The small molecule below binds the protein below.
Small molecule (SMILES): CC[C@H]1COC(c2ccc(OCCCCCCCc3cc(C)no3)cc2)=N1

Sequence of chain 1.C:
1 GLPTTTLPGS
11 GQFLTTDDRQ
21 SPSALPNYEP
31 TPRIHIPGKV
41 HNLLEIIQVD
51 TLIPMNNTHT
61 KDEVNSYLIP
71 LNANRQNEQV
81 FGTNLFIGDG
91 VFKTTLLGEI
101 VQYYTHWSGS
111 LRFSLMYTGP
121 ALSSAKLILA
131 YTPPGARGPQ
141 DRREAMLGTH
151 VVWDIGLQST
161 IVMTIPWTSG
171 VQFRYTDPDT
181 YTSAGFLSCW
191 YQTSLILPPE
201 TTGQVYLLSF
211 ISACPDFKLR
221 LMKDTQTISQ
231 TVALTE

Binding-site contacts:
Ligand atom C4C contacts residue VAL188 of chain 1.A at 3.9 Å (hydrophobic).
Ligand atom C4A contacts residue ASN198 of chain 1.A at 4.0 Å.
Ligand atom O1 contacts residue PHE186 of chain 1.A at 3.7 Å.
Ligand atom C2C contacts residue VAL188 of chain 1.A at 3.4 Å (hydrophobic).
Ligand atom C4 contacts residue PHE186 of chain 1.A at 3.5 Å (hydrophobic).
Ligand atom N2 contacts residue PRO174 of chain 1.A at 3.9 Å.
Ligand atom C4A contacts residue ILE215 of chain 1.A at 3.9 Å (hydrophobic).
Ligand atom C3C contacts residue VAL188 of chain 1.A at 3.2 Å (hydrophobic).
Ligand atom C4 contacts residue MET224 of chain 1.A at 4.0 Å (hydrophobic).
Ligand atom C6B contacts residue TYR197 of chain 1.A at 3.5 Å (hydrophobic).
Ligand atom C5C contacts residue ILE104 of chain 1.A at 4.0 Å (hydrophobic).
Ligand atom O1 contacts residue TYR152 of chain 1.A at 4.0 Å.
Ligand atom C4A contacts residue ASN219 of chain 1.A at 3.9 Å.
Ligand atom C31 contacts residue SER175 of chain 1.A at 3.6 Å.
Ligand atom CM2 contacts residue LEU116 of chain 1.A at 3.6 Å (hydrophobic).
Ligand atom O1B contacts residue MET221 of chain 1.A at 3.7 Å.
Ligand atom C1B contacts residue MET221 of chain 1.A at 3.7 Å (hydrophobic).
Ligand atom N2 contacts residue PHE186 of chain 1.A at 3.9 Å.
Ligand atom C5C contacts residue TYR128 of chain 1.A at 3.6 Å (hydrophobic).
Ligand atom C3 contacts residue PRO174 of chain 1.A at 3.8 Å (hydrophobic).
Ligand atom C5A contacts residue CYS199 of chain 1.A at 3.9 Å (hydrophobic).
Ligand atom C31 contacts residue ALA150 of chain 1.A at 3.8 Å (hydrophobic).
Ligand atom O1 contacts residue VAL188 of chain 1.A at 3.8 Å.
Ligand atom C2C contacts residue TYR152 of chain 1.A at 4.0 Å (hydrophobic).
Ligand atom C1C contacts residue MET224 of chain 1.A at 3.4 Å (hydrophobic).
Ligand atom C31 contacts residue VAL176 of chain 1.A at 3.3 Å (hydrophobic).
Ligand atom C5B contacts residue TYR197 of chain 1.A at 3.7 Å (hydrophobic).
Ligand atom C6C contacts residue VAL191 of chain 1.A at 3.5 Å (hydrophobic).
Ligand atom C2B contacts residue MET221 of chain 1.A at 3.6 Å (hydrophobic).
Ligand atom O1 contacts residue ALA24 of chain 1.C at 3.6 Å.
Ligand atom N2 contacts residue ALA24 of chain 1.C at 3.3 Å.
Ligand atom C5B contacts residue LEU106 of chain 1.A at 4.0 Å (hydrophobic).
Ligand atom C5 contacts residue PHE186 of chain 1.A at 3.7 Å (hydrophobic).
Ligand atom C3 contacts residue PHE186 of chain 1.A at 3.8 Å (hydrophobic).
Ligand atom C31 contacts residue PRO174 of chain 1.A at 3.4 Å (hydrophobic).
Ligand atom N3A contacts residue ASN219 of chain 1.A at 3.8 Å.
Ligand atom C5 contacts residue TYR152 of chain 1.A at 3.8 Å (hydrophobic).
Ligand atom C4 contacts residue TYR152 of chain 1.A at 3.9 Å (hydrophobic).
Ligand atom C5 contacts residue MET224 of chain 1.A at 4.0 Å (hydrophobic).
Ligand atom C7C contacts residue TYR128 of chain 1.A at 3.7 Å (hydrophobic).

Sequence of chain 1.A:
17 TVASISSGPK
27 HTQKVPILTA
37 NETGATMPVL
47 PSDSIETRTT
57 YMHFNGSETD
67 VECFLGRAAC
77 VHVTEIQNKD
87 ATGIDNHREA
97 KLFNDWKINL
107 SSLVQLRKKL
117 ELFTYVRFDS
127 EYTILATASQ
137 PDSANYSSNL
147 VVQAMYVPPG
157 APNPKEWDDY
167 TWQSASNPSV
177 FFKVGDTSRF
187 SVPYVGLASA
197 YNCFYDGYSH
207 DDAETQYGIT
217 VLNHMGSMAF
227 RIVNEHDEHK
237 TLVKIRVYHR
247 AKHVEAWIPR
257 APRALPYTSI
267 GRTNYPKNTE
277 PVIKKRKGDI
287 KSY